Sequence of chain 1.A:
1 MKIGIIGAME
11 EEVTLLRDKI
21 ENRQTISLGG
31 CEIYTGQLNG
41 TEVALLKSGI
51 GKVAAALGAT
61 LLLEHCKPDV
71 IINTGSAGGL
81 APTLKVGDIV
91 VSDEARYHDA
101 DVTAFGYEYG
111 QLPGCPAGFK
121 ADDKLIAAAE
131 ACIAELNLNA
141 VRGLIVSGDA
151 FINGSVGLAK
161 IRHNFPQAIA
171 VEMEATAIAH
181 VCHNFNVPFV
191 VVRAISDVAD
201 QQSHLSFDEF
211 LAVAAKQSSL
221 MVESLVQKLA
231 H

A protein and the small-molecule ligand that binds it are described below.
Small molecule (SMILES): CSC[C@@H]1CN(Cc2c[nH]c3c(N)ncnc23)C[C@H]1O

Binding-site contacts:
Ligand atom C8 contacts residue SER196 of chain 1.A at 3.4 Å.
Ligand atom C2 contacts residue ILE152 of chain 1.A at 3.7 Å (hydrophobic).
Ligand atom C10 contacts residue SER76 of chain 1.A at 3.3 Å.
Ligand atom C10 contacts residue GLU172 of chain 1.A at 3.6 Å.
Ligand atom N1' contacts residue SER76 of chain 1.A at 3.0 Å (h-bond).
Ligand atom N7 contacts residue PHE151 of chain 1.A at 3.6 Å.
Ligand atom C6 contacts residue PHE151 of chain 1.A at 3.4 Å (hydrophobic).
Ligand atom C2' contacts residue SER76 of chain 1.A at 3.5 Å.
Ligand atom C8 contacts residue GLY78 of chain 1.A at 3.5 Å.
Ligand atom N3 contacts residue GLU172 of chain 1.A at 3.3 Å.
Ligand atom N6 contacts residue ALA199 of chain 1.A at 3.7 Å.
Ligand atom C6 contacts residue ILE152 of chain 1.A at 3.7 Å (hydrophobic).
Ligand atom C8 contacts residue ASP197 of chain 1.A at 3.5 Å.
Ligand atom O3' contacts residue MET173 of chain 1.A at 3.3 Å (h-bond).
Ligand atom N6 contacts residue ASP197 of chain 1.A at 2.9 Å (salt-bridge).
Ligand atom C2 contacts residue PHE151 of chain 1.A at 3.7 Å (hydrophobic).
Ligand atom C4 contacts residue VAL171 of chain 1.A at 3.8 Å (hydrophobic).
Ligand atom N7 contacts residue ALA77 of chain 1.A at 3.5 Å.
Ligand atom N1 contacts residue ILE152 of chain 1.A at 2.9 Å (h-bond).
Ligand atom N7 contacts residue SER196 of chain 1.A at 3.6 Å.
Ligand atom C5' contacts residue MET173 of chain 1.A at 3.9 Å (hydrophobic).
Ligand atom C3' contacts residue GLU174 of chain 1.A at 3.4 Å.
Ligand atom S contacts residue MET173 of chain 1.A at 3.7 Å.
Ligand atom N7 contacts residue ASP197 of chain 1.A at 2.7 Å (salt-bridge).
Ligand atom C8 contacts residue ALA77 of chain 1.A at 3.4 Å (hydrophobic).
Ligand atom N6 contacts residue PHE151 of chain 1.A at 3.6 Å.
Ligand atom N7 contacts residue GLY78 of chain 1.A at 3.3 Å (h-bond).
Ligand atom CS5 contacts residue VAL102 of chain 2.A at 3.8 Å (hydrophobic).
Ligand atom C5 contacts residue PHE151 of chain 1.A at 3.3 Å (hydrophobic).
Ligand atom C5 contacts residue ASP197 of chain 1.A at 3.7 Å.
Ligand atom C2 contacts residue ALA150 of chain 1.A at 3.5 Å (hydrophobic).
Ligand atom C1' contacts residue PHE207 of chain 1.A at 3.7 Å (hydrophobic).
Ligand atom C2' contacts residue GLU12 of chain 1.A at 3.2 Å.
Ligand atom N3 contacts residue MET173 of chain 1.A at 3.8 Å.
Ligand atom O3' contacts residue GLU174 of chain 1.A at 2.6 Å (salt-bridge).
Ligand atom C4' contacts residue MET173 of chain 1.A at 3.7 Å (hydrophobic).
Ligand atom N6 contacts residue ILE152 of chain 1.A at 3.0 Å (h-bond).
Ligand atom C5 contacts residue GLY78 of chain 1.A at 3.6 Å.
Ligand atom C5' contacts residue ILE50 of chain 1.A at 3.6 Å (hydrophobic).
Ligand atom N1 contacts residue PHE151 of chain 1.A at 3.6 Å.

Sequence of chain 2.A:
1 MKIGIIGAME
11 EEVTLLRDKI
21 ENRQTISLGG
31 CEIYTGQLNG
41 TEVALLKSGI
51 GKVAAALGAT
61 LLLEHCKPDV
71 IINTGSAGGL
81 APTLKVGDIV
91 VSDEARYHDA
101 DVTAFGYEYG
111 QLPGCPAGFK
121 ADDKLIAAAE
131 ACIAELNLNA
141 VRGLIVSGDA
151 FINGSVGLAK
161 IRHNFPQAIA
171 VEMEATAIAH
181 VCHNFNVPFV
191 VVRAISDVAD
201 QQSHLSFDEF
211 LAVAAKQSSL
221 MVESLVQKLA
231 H